Sequence of chain 1.E:
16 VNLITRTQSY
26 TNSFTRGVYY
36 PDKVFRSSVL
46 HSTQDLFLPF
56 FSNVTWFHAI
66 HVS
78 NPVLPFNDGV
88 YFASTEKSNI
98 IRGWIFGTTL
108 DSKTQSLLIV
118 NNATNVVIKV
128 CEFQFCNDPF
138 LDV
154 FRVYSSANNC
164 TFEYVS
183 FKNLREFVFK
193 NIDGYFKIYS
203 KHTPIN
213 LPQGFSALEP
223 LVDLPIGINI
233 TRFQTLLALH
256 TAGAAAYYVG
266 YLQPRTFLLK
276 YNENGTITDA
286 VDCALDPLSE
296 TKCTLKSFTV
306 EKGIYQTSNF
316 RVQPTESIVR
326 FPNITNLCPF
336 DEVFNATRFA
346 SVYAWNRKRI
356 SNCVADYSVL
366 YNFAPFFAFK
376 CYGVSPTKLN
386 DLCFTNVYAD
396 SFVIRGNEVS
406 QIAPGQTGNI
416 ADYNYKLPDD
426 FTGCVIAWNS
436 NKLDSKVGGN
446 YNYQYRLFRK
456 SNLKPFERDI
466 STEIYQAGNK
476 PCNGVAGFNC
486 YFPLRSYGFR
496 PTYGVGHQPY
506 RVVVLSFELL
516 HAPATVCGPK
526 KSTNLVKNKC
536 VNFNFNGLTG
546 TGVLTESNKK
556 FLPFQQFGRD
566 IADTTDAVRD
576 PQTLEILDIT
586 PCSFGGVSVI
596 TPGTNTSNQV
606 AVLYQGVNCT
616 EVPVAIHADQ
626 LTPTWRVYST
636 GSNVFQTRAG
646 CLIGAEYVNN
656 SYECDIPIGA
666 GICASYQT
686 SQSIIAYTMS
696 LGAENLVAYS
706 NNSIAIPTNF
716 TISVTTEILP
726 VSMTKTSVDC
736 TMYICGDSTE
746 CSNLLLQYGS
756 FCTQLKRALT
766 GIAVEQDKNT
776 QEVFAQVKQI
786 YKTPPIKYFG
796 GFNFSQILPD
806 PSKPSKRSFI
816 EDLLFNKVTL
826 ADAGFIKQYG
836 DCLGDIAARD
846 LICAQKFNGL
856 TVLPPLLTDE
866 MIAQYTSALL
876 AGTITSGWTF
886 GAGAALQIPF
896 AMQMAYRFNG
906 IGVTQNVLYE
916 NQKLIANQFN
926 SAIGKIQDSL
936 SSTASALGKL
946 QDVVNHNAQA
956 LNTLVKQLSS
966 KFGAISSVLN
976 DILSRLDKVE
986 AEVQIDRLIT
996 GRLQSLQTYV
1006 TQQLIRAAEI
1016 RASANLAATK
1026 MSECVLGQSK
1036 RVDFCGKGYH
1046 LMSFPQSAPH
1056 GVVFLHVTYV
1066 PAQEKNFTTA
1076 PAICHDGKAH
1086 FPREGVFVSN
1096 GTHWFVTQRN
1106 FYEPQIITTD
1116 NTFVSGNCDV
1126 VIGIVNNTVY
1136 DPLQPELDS

Binding-site contacts:
Ligand atom C5 contacts residue TYR25 of chain 1.E at 3.7 Å (hydrophobic).
Ligand atom N2 contacts residue ASN58 of chain 1.E at 2.7 Å (h-bond).
Ligand atom C2 contacts residue TYR25 of chain 1.E at 4.4 Å (hydrophobic).
Ligand atom C3 contacts residue TYR25 of chain 1.E at 4.3 Å (hydrophobic).
Ligand atom C7 contacts residue ASN58 of chain 1.E at 3.5 Å.
Ligand atom O5 contacts residue TYR25 of chain 1.E at 3.9 Å.
Ligand atom N2 contacts residue TYR25 of chain 1.E at 4.4 Å.
Ligand atom O4 contacts residue TYR25 of chain 1.E at 4.4 Å.
Ligand atom C4 contacts residue ASN58 of chain 1.E at 4.2 Å.
Ligand atom C6 contacts residue TYR25 of chain 1.E at 3.9 Å (hydrophobic).
Ligand atom O5 contacts residue ASN58 of chain 1.E at 2.5 Å (h-bond).
Ligand atom C2 contacts residue ASN58 of chain 1.E at 2.3 Å.
Ligand atom C8 contacts residue ASN58 of chain 1.E at 3.7 Å.
Ligand atom O7 contacts residue ASN58 of chain 1.E at 4.0 Å.
Ligand atom C5 contacts residue ASN58 of chain 1.E at 3.8 Å.
Ligand atom C1 contacts residue TYR25 of chain 1.E at 3.8 Å (hydrophobic).
Ligand atom C1 contacts residue ASN58 of chain 1.E at 1.4 Å.
Ligand atom C4 contacts residue TYR25 of chain 1.E at 4.5 Å (hydrophobic).
Ligand atom O6 contacts residue TYR25 of chain 1.E at 3.4 Å.
Ligand atom C3 contacts residue ASN58 of chain 1.E at 3.7 Å.

The small molecule below binds the protein below.
Small molecule (SMILES): CC(=O)N[C@@H]1[C@@H](O)[C@H](O)[C@@H](CO)O[C@H]1O